This protein binds this small molecule.
Small molecule (SMILES): NS(=O)(=O)c1nnc(NS(=O)(=O)c2ccccc2)s1

Binding-site contacts:
Ligand atom O1 contacts residue ASN95 of chain 1.A at 3.3 Å (h-bond).
Ligand atom C7 contacts residue LEU177 of chain 1.A at 4.0 Å (hydrophobic).
Ligand atom C4 contacts residue ASN95 of chain 1.A at 4.0 Å.
Ligand atom S3 contacts residue ZN1 of chain 1.I at 2.9 Å.
Ligand atom S3 contacts residue HIS116 of chain 1.A at 3.6 Å (h-bond).
Ligand atom N4 contacts residue HIS99 of chain 1.A at 3.0 Å (h-bond).
Ligand atom O3 contacts residue THR178 of chain 1.A at 2.8 Å (h-bond).
Ligand atom S3 contacts residue THR178 of chain 1.A at 3.6 Å.
Ligand atom S2 contacts residue VAL118 of chain 1.A at 4.0 Å.
Ligand atom O3 contacts residue ZN1 of chain 1.I at 4.1 Å.
Ligand atom N3 contacts residue THR178 of chain 1.A at 3.9 Å.
Ligand atom S1 contacts residue LYS75 of chain 1.A at 3.6 Å (salt-bridge).
Ligand atom O4 contacts residue VAL118 of chain 1.A at 4.0 Å.
Ligand atom N2 contacts residue LEU177 of chain 1.A at 3.5 Å.
Ligand atom C8 contacts residue ZN1 of chain 1.I at 4.0 Å.
Ligand atom C6 contacts residue ASN95 of chain 1.A at 3.9 Å.
Ligand atom O2 contacts residue LYS75 of chain 1.A at 2.7 Å (salt-bridge).
Ligand atom C5 contacts residue ASP94 of chain 1.A at 3.3 Å.
Ligand atom N4 contacts residue ZN1 of chain 1.I at 1.9 Å.
Ligand atom N4 contacts residue HIS97 of chain 1.A at 3.2 Å (h-bond).
Ligand atom N3 contacts residue LEU177 of chain 1.A at 3.4 Å.
Ligand atom C5 contacts residue ASN95 of chain 1.A at 3.3 Å.
Ligand atom N4 contacts residue THR178 of chain 1.A at 2.5 Å (h-bond).
Ligand atom O4 contacts residue HIS116 of chain 1.A at 3.1 Å (h-bond).
Ligand atom O3 contacts residue TRP188 of chain 1.A at 3.0 Å.
Ligand atom N4 contacts residue HIS116 of chain 1.A at 2.9 Å (h-bond).
Ligand atom O4 contacts residue VAL128 of chain 1.A at 3.6 Å.
Ligand atom N3 contacts residue ALA179 of chain 1.A at 3.9 Å.
Ligand atom C8 contacts residue HIS97 of chain 1.A at 4.0 Å.
Ligand atom C8 contacts residue LEU177 of chain 1.A at 3.6 Å (hydrophobic).
Ligand atom C4 contacts residue ASP94 of chain 1.A at 3.1 Å.
Ligand atom O3 contacts residue SER176 of chain 1.A at 4.0 Å.
Ligand atom S3 contacts residue HIS97 of chain 1.A at 3.5 Å (h-bond).
Ligand atom O4 contacts residue TRP188 of chain 1.A at 3.7 Å.
Ligand atom O4 contacts residue ZN1 of chain 1.I at 2.9 Å.
Ligand atom O4 contacts residue HIS97 of chain 1.A at 3.0 Å (h-bond).
Ligand atom O3 contacts residue LEU177 of chain 1.A at 3.2 Å.
Ligand atom S2 contacts residue HIS97 of chain 1.A at 3.6 Å.
Ligand atom S3 contacts residue TRP188 of chain 1.A at 4.0 Å.
Ligand atom O1 contacts residue LYS75 of chain 1.A at 3.2 Å (salt-bridge).

Sequence of chain 1.A:
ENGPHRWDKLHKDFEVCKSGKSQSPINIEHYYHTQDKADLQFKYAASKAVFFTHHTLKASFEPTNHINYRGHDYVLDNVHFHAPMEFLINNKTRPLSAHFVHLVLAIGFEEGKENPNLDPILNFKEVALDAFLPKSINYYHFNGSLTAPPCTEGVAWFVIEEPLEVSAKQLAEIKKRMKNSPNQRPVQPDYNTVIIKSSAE